Sequence of chain 2.A:
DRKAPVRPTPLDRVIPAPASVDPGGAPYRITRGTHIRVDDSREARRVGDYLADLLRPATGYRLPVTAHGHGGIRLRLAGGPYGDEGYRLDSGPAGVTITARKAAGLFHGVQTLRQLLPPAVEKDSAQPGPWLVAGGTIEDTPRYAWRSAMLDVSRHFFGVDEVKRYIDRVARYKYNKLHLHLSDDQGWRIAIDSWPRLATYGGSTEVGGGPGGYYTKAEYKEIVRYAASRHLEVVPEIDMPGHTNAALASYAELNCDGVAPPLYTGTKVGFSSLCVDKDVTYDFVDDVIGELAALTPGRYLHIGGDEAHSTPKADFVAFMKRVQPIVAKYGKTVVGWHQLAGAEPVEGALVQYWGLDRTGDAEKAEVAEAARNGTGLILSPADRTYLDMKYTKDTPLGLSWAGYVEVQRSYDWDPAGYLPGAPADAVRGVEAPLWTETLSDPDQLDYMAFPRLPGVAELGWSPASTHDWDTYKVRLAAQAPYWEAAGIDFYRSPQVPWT

This protein binds this small molecule.
Small molecule (SMILES): CC1=N[C@@H]2[C@@H](O)[C@H](O)[C@@H](CO)O[C@@H]2S1

Binding-site contacts:
Ligand atom C1 contacts residue TRP367 of chain 2.A at 3.7 Å (hydrophobic).
Ligand atom C6 contacts residue ASP401 of chain 2.A at 3.4 Å.
Ligand atom O3 contacts residue GLU320 of chain 2.A at 3.6 Å (salt-bridge).
Ligand atom C2 contacts residue GLU320 of chain 2.A at 3.1 Å.
Ligand atom C8 contacts residue ASP319 of chain 2.A at 3.3 Å.
Ligand atom N2 contacts residue ASP319 of chain 2.A at 2.5 Å (salt-bridge).
Ligand atom C6 contacts residue LEU412 of chain 2.A at 3.5 Å (hydrophobic).
Ligand atom C4 contacts residue ARG168 of chain 2.A at 3.9 Å.
Ligand atom C6 contacts residue TRP448 of chain 2.A at 3.9 Å (hydrophobic).
Ligand atom O4 contacts residue TRP448 of chain 2.A at 3.3 Å.
Ligand atom C5 contacts residue TRP448 of chain 2.A at 3.7 Å (hydrophobic).
Ligand atom O6 contacts residue TRP414 of chain 2.A at 2.9 Å (h-bond).
Ligand atom C3 contacts residue GLU320 of chain 2.A at 3.9 Å.
Ligand atom C8 contacts residue TRP367 of chain 2.A at 3.6 Å (hydrophobic).
Ligand atom C7 contacts residue TRP367 of chain 2.A at 3.9 Å (hydrophobic).
Ligand atom C3 contacts residue TRP448 of chain 2.A at 4.0 Å (hydrophobic).
Ligand atom O3 contacts residue HIS256 of chain 2.A at 3.0 Å.
Ligand atom O6 contacts residue TYR399 of chain 2.A at 3.6 Å.
Ligand atom O5 contacts residue GOL1 of chain 2.G at 3.3 Å (h-bond).
Ligand atom O4 contacts residue GLU450 of chain 2.A at 2.6 Å (salt-bridge).
Ligand atom O5 contacts residue TRP414 of chain 2.A at 3.6 Å.
Ligand atom C2 contacts residue ASP319 of chain 2.A at 3.7 Å.
Ligand atom C7 contacts residue TRP448 of chain 2.A at 3.8 Å (hydrophobic).
Ligand atom C4 contacts residue GLU450 of chain 2.A at 3.3 Å.
Ligand atom C6 contacts residue TRP414 of chain 2.A at 3.5 Å (hydrophobic).
Ligand atom O4 contacts residue ARG168 of chain 2.A at 2.8 Å (salt-bridge).
Ligand atom C8 contacts residue TRP350 of chain 2.A at 3.4 Å (hydrophobic).
Ligand atom O3 contacts residue ARG168 of chain 2.A at 2.8 Å (salt-bridge).
Ligand atom C1 contacts residue GOL1 of chain 2.G at 3.5 Å.
Ligand atom C6 contacts residue GLU450 of chain 2.A at 3.9 Å.
Ligand atom O6 contacts residue LEU412 of chain 2.A at 3.8 Å.
Ligand atom C2 contacts residue GOL1 of chain 2.G at 3.7 Å.
Ligand atom S1 contacts residue TRP448 of chain 2.A at 3.6 Å.
Ligand atom O6 contacts residue TRP448 of chain 2.A at 3.6 Å.
Ligand atom C3 contacts residue ARG168 of chain 2.A at 3.9 Å.
Ligand atom N2 contacts residue GLU320 of chain 2.A at 3.3 Å (salt-bridge).
Ligand atom O6 contacts residue ASP401 of chain 2.A at 2.7 Å (salt-bridge).
Ligand atom S1 contacts residue TYR399 of chain 2.A at 2.8 Å (h-bond).
Ligand atom S1 contacts residue TRP367 of chain 2.A at 3.5 Å.
Ligand atom C7 contacts residue ASP319 of chain 2.A at 3.2 Å.